Sequence of chain 1.A:
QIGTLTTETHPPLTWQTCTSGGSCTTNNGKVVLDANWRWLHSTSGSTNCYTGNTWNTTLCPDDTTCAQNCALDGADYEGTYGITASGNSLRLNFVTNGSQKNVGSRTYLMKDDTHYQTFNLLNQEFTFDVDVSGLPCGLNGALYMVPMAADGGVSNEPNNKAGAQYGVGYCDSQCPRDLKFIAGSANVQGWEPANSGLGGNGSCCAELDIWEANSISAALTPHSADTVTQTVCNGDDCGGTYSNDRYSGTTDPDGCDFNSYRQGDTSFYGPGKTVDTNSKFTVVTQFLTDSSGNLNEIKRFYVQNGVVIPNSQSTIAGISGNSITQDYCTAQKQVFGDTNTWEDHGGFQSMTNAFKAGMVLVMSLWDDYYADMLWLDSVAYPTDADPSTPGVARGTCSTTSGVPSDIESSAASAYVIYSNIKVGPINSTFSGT

Binding-site contacts:
Ligand atom O6 contacts residue GLU212 of chain 1.A at 3.5 Å (salt-bridge).
Ligand atom O5 contacts residue ARG251 of chain 1.A at 3.0 Å (salt-bridge).
Ligand atom O3 contacts residue SGC1 of chain 1.D at 3.5 Å.
Ligand atom S4 contacts residue TRP380 of chain 1.A at 3.1 Å.
Ligand atom C6 contacts residue SGC1 of chain 1.D at 2.9 Å.
Ligand atom S4 contacts residue ASP259 of chain 1.A at 3.4 Å.
Ligand atom C5 contacts residue GLN175 of chain 1.A at 3.5 Å.
Ligand atom C1 contacts residue ARG251 of chain 1.A at 3.9 Å.
Ligand atom O6 contacts residue SGC1 of chain 1.D at 3.5 Å (h-bond).
Ligand atom O1 contacts residue ASP343 of chain 1.A at 3.6 Å.
Ligand atom O6 contacts residue TYR375 of chain 1.A at 3.8 Å.
Ligand atom C6 contacts residue TRP380 of chain 1.A at 3.8 Å (hydrophobic).
Ligand atom O2 contacts residue TYR375 of chain 1.A at 3.8 Å.
Ligand atom O3 contacts residue THR246 of chain 1.A at 3.8 Å.
Ligand atom C4 contacts residue SGC1 of chain 1.D at 3.4 Å.
Ligand atom C2 contacts residue TRP371 of chain 1.A at 3.9 Å (hydrophobic).
Ligand atom C3 contacts residue THR246 of chain 1.A at 3.6 Å.
Ligand atom O1 contacts residue ARG399 of chain 1.A at 3.0 Å (salt-bridge).
Ligand atom C5 contacts residue TRP380 of chain 1.A at 3.6 Å (hydrophobic).
Ligand atom C3 contacts residue ASP259 of chain 1.A at 3.8 Å.
Ligand atom C6 contacts residue ARG267 of chain 1.A at 3.6 Å.
Ligand atom O2 contacts residue ASP259 of chain 1.A at 2.8 Å (salt-bridge).
Ligand atom C6 contacts residue ARG399 of chain 1.A at 3.5 Å.
Ligand atom O3 contacts residue GLN175 of chain 1.A at 3.9 Å.
Ligand atom O5 contacts residue TRP371 of chain 1.A at 3.5 Å.
Ligand atom O6 contacts residue ARG399 of chain 1.A at 2.6 Å (salt-bridge).
Ligand atom O6 contacts residue THR246 of chain 1.A at 2.9 Å.
Ligand atom C1 contacts residue ARG399 of chain 1.A at 3.4 Å.
Ligand atom O2 contacts residue THR246 of chain 1.A at 3.3 Å.
Ligand atom C2 contacts residue PRO258 of chain 1.A at 3.6 Å (hydrophobic).
Ligand atom O5 contacts residue ARG267 of chain 1.A at 3.5 Å (salt-bridge).
Ligand atom O3 contacts residue ARG251 of chain 1.A at 3.6 Å (salt-bridge).
Ligand atom O4 contacts residue SGC1 of chain 1.D at 3.0 Å (h-bond).
Ligand atom C2 contacts residue ASP259 of chain 1.A at 3.7 Å.
Ligand atom O4 contacts residue GLN175 of chain 1.A at 3.5 Å.
Ligand atom O6 contacts residue ARG251 of chain 1.A at 3.3 Å (salt-bridge).
Ligand atom S4 contacts residue ARG251 of chain 1.A at 3.8 Å.
Ligand atom O3 contacts residue TYR247 of chain 1.A at 3.6 Å.
Ligand atom O5 contacts residue ARG399 of chain 1.A at 2.8 Å (salt-bridge).
Ligand atom O2 contacts residue ASP373 of chain 1.A at 3.6 Å.

The protein below binds the small molecule below.
Small molecule (SMILES): OC[C@H]1O[C@@H](S[C@H]2[C@H](O)[C@@H](O)[C@H](S[C@H]3[C@H](O)[C@@H](O)[C@H](O)O[C@@H]3CO)O[C@@H]2CO)[C@H](O)[C@@H](O)[C@@H]1O